Binding-site contacts:
Ligand atom O2 contacts residue LYS682 of chain 1.A at 4.2 Å.
Ligand atom C1' contacts residue TRP201 of chain 1.A at 4.5 Å (hydrophobic).
Ligand atom C2 contacts residue TRP201 of chain 1.A at 3.9 Å (hydrophobic).
Ligand atom C2' contacts residue TRP201 of chain 1.A at 3.6 Å (hydrophobic).
Ligand atom C4 contacts residue TRP201 of chain 1.A at 3.3 Å (hydrophobic).
Ligand atom C6 contacts residue TRP201 of chain 1.A at 3.5 Å (hydrophobic).
Ligand atom OP1 contacts residue PRO423 of chain 1.A at 3.6 Å.
Ligand atom O3' contacts residue LYS682 of chain 1.A at 3.1 Å (salt-bridge).
Ligand atom O4' contacts residue TRP201 of chain 1.A at 4.5 Å.
Ligand atom C3' contacts residue LYS682 of chain 1.A at 3.8 Å.
Ligand atom C4' contacts residue TRP201 of chain 1.A at 4.3 Å (hydrophobic).
Ligand atom C2' contacts residue LYS682 of chain 1.A at 3.6 Å.
Ligand atom N4 contacts residue ASP199 of chain 1.A at 4.0 Å.
Ligand atom C5 contacts residue TRP201 of chain 1.A at 3.4 Å (hydrophobic).
Ligand atom N1 contacts residue TRP201 of chain 1.A at 4.0 Å.
Ligand atom O2 contacts residue LEU197 of chain 1.A at 4.0 Å.
Ligand atom C1' contacts residue LYS682 of chain 1.A at 4.5 Å.
Ligand atom O5' contacts residue TRP201 of chain 1.A at 3.6 Å.
Ligand atom C5' contacts residue TRP201 of chain 1.A at 3.5 Å (hydrophobic).
Ligand atom N3 contacts residue TRP201 of chain 1.A at 3.6 Å.
Ligand atom O2 contacts residue TRP201 of chain 1.A at 4.3 Å.
Ligand atom C3' contacts residue TRP201 of chain 1.A at 4.1 Å (hydrophobic).
Ligand atom N4 contacts residue TRP201 of chain 1.A at 3.8 Å.
Ligand atom N4 contacts residue GLY198 of chain 1.A at 3.8 Å.

Sequence of chain 1.A:
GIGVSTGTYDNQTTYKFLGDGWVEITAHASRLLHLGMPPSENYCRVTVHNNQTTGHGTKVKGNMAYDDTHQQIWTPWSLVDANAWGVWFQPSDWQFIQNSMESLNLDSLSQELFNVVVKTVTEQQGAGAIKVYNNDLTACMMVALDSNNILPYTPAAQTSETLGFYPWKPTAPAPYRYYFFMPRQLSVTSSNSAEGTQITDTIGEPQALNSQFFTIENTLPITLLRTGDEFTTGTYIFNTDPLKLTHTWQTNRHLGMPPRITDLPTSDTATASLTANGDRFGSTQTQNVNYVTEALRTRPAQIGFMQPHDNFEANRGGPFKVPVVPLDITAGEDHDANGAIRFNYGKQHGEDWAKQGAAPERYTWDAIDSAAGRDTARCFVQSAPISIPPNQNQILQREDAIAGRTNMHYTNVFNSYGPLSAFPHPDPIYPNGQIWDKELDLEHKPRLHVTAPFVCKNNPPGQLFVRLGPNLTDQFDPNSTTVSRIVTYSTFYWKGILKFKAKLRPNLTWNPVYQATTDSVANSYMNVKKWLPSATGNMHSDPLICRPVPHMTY

A protein and the small-molecule ligand that binds it are described below.
Small molecule (SMILES): Nc1ccn([C@H]2C[C@H](O)[C@@H](COP(=O)(O)O)O2)c(=O)n1